Sequence of chain 1.A:
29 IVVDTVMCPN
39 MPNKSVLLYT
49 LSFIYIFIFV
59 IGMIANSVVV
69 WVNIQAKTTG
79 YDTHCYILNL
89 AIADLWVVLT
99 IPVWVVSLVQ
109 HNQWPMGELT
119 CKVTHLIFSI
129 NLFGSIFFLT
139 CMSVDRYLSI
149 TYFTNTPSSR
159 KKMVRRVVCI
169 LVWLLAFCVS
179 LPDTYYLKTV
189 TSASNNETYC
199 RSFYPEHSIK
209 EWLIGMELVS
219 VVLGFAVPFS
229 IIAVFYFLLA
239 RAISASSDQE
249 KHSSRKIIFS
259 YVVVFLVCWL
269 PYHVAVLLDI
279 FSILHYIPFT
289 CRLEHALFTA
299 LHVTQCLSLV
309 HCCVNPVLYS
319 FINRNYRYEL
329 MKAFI

This small molecule binds to this protein.
Small molecule (SMILES): CC(C)CCC[C@@H](C)[C@H]1CC[C@H]2[C@@H]3CC=C4C[C@@H](O)CC[C@]4(C)[C@H]3CC[C@]12C

Binding-site contacts:
Ligand atom C12 contacts residue TRP171 of chain 1.A at 4.3 Å (hydrophobic).
Ligand atom C3 contacts residue ASN87 of chain 1.A at 3.7 Å.
Ligand atom C22 contacts residue ILE128 of chain 1.A at 4.3 Å (hydrophobic).
Ligand atom C11 contacts residue ILE90 of chain 1.A at 4.2 Å (hydrophobic).
Ligand atom C14 contacts residue TRP171 of chain 1.A at 4.2 Å (hydrophobic).
Ligand atom C1 contacts residue ASN87 of chain 1.A at 3.9 Å.
Ligand atom C22 contacts residue ASN129 of chain 1.A at 4.1 Å.
Ligand atom C1 contacts residue ILE90 of chain 1.A at 3.8 Å (hydrophobic).
Ligand atom C4 contacts residue ASN87 of chain 1.A at 4.4 Å.
Ligand atom C25 contacts residue ILE125 of chain 1.A at 4.3 Å (hydrophobic).
Ligand atom C2 contacts residue ILE90 of chain 1.A at 4.4 Å (hydrophobic).
Ligand atom C6 contacts residue TRP171 of chain 1.A at 4.0 Å (hydrophobic).
Ligand atom C23 contacts residue ASN129 of chain 1.A at 4.0 Å.
Ligand atom C5 contacts residue ASN87 of chain 1.A at 4.4 Å.
Ligand atom C17 contacts residue TRP171 of chain 1.A at 4.5 Å (hydrophobic).
Ligand atom C21 contacts residue TRP94 of chain 1.A at 3.3 Å (hydrophobic).
Ligand atom C27 contacts residue ILE125 of chain 1.A at 4.4 Å (hydrophobic).
Ligand atom C9 contacts residue TRP171 of chain 1.A at 4.2 Å (hydrophobic).
Ligand atom C2 contacts residue ASN87 of chain 1.A at 4.1 Å.
Ligand atom C12 contacts residue ILE90 of chain 1.A at 3.9 Å (hydrophobic).
Ligand atom C8 contacts residue TRP171 of chain 1.A at 4.4 Å (hydrophobic).
Ligand atom C7 contacts residue TRP171 of chain 1.A at 3.6 Å (hydrophobic).
Ligand atom C23 contacts residue ILE128 of chain 1.A at 4.0 Å (hydrophobic).
Ligand atom C24 contacts residue ILE128 of chain 1.A at 4.3 Å (hydrophobic).
Ligand atom C21 contacts residue ASN129 of chain 1.A at 4.4 Å.